The protein below binds the small molecule below.
Small molecule (SMILES): COCCOCCOCCOc1ccc(C(C)(C)CC(C)(C)C)cc1

Sequence of chain 1.A:
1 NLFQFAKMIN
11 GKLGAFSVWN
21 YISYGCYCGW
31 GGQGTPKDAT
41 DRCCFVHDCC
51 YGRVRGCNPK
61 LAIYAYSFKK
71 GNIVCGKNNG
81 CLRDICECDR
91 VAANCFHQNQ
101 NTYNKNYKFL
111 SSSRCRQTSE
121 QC

Binding-site contacts:
Ligand atom C11 contacts residue ILE22 of chain 1.A at 3.9 Å (hydrophobic).
Ligand atom C19 contacts residue PHE5 of chain 1.A at 3.9 Å (hydrophobic).
Ligand atom C10 contacts residue ILE22 of chain 1.A at 4.2 Å (hydrophobic).
Ligand atom O21 contacts residue CYS44 of chain 1.A at 4.0 Å.
Ligand atom C14 contacts residue LEU2 of chain 1.A at 3.7 Å (hydrophobic).
Ligand atom C22 contacts residue TYR27 of chain 1.A at 3.6 Å (hydrophobic).
Ligand atom C2 contacts residue VAL18 of chain 1.A at 3.9 Å (hydrophobic).
Ligand atom C12 contacts residue ILE22 of chain 1.A at 4.2 Å (hydrophobic).
Ligand atom C2 contacts residue TRP19 of chain 1.A at 4.0 Å (hydrophobic).
Ligand atom C25 contacts residue GLY29 of chain 1.A at 3.7 Å.
Ligand atom O18 contacts residue TYR21 of chain 1.A at 4.0 Å.
Ligand atom C22 contacts residue GLY29 of chain 1.A at 3.9 Å.
Ligand atom C22 contacts residue HIS47 of chain 1.A at 4.0 Å.
Ligand atom C25 contacts residue LYS60 of chain 1.A at 4.1 Å.
Ligand atom C20 contacts residue PHE5 of chain 1.A at 4.1 Å (hydrophobic).
Ligand atom C23 contacts residue TYR27 of chain 1.A at 3.6 Å (hydrophobic).
Ligand atom O21 contacts residue GLY29 of chain 1.A at 3.2 Å (h-bond).
Ligand atom C13 contacts residue LEU2 of chain 1.A at 4.0 Å (hydrophobic).
Ligand atom C25 contacts residue TRP30 of chain 1.A at 3.6 Å (hydrophobic).
Ligand atom C16 contacts residue PHE5 of chain 1.A at 4.0 Å (hydrophobic).
Ligand atom C17 contacts residue TYR21 of chain 1.A at 3.3 Å (hydrophobic).
Ligand atom C14 contacts residue ALA6 of chain 1.A at 4.2 Å (hydrophobic).
Ligand atom C22 contacts residue CYS44 of chain 1.A at 3.8 Å (hydrophobic).
Ligand atom C19 contacts residue TYR21 of chain 1.A at 4.0 Å (hydrophobic).
Ligand atom C19 contacts residue PHE96 of chain 1.A at 4.1 Å (hydrophobic).
Ligand atom C17 contacts residue PHE5 of chain 1.A at 4.1 Å (hydrophobic).
Ligand atom C3 contacts residue TRP19 of chain 1.A at 3.5 Å (hydrophobic).
Ligand atom C13 contacts residue VAL18 of chain 1.A at 3.8 Å (hydrophobic).
Ligand atom O24 contacts residue GLY29 of chain 1.A at 3.9 Å.
Ligand atom O21 contacts residue CYS28 of chain 1.A at 3.7 Å.
Ligand atom C2 contacts residue ILE22 of chain 1.A at 3.7 Å (hydrophobic).
Ligand atom C20 contacts residue HIS47 of chain 1.A at 3.7 Å.
Ligand atom C20 contacts residue CYS44 of chain 1.A at 3.9 Å (hydrophobic).
Ligand atom O18 contacts residue PHE5 of chain 1.A at 3.5 Å.
Ligand atom O21 contacts residue TYR27 of chain 1.A at 3.6 Å (h-bond).
Ligand atom C8 contacts residue LEU2 of chain 1.A at 3.8 Å (hydrophobic).
Ligand atom C16 contacts residue VAL18 of chain 1.A at 3.6 Å (hydrophobic).
Ligand atom C23 contacts residue GLY29 of chain 1.A at 3.7 Å.
Ligand atom C19 contacts residue CYS44 of chain 1.A at 3.8 Å (hydrophobic).
Ligand atom O24 contacts residue TRP30 of chain 1.A at 4.2 Å.